Sequence of chain 1.A:
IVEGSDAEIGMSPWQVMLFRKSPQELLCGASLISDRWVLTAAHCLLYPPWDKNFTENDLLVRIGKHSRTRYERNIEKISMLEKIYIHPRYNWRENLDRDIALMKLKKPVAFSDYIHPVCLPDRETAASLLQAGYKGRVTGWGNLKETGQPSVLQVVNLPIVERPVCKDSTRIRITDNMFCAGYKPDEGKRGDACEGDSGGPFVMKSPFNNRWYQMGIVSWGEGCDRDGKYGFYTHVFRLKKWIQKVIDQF

Binding-site contacts:
Ligand atom O40 contacts residue TYR47 of chain 1.A at 3.5 Å (h-bond).
Ligand atom S17 contacts residue GLY228 of chain 1.A at 3.6 Å.
Ligand atom O13 contacts residue GLY228 of chain 1.A at 3.1 Å (h-bond).
Ligand atom F16 contacts residue GLU229 of chain 1.A at 3.1 Å.
Ligand atom N30 contacts residue GLY230 of chain 1.A at 3.1 Å (h-bond).
Ligand atom C23 contacts residue SER226 of chain 1.A at 3.6 Å.
Ligand atom C36 contacts residue GLY228 of chain 1.A at 3.6 Å.
Ligand atom C25 contacts residue TRP50 of chain 1.A at 3.4 Å (hydrophobic).
Ligand atom C32 contacts residue GLY228 of chain 1.A at 3.6 Å.
Ligand atom CL contacts residue PHE239 of chain 1.A at 3.5 Å.
Ligand atom F16 contacts residue GLY228 of chain 1.A at 3.1 Å.
Ligand atom C6 contacts residue GLU94 of chain 1.A at 3.6 Å.
Ligand atom O39 contacts residue GLY228 of chain 1.A at 3.2 Å (h-bond).
Ligand atom C23 contacts residue SER205 of chain 1.A at 3.5 Å.
Ligand atom F15 contacts residue ILE179 of chain 1.A at 3.4 Å.
Ligand atom C5 contacts residue GLU94 of chain 1.A at 3.4 Å.
Ligand atom O41 contacts residue GLY228 of chain 1.A at 3.0 Å (h-bond).
Ligand atom S33 contacts residue VAL225 of chain 1.A at 3.5 Å.
Ligand atom C29 contacts residue LEU96 of chain 1.A at 3.6 Å (hydrophobic).
Ligand atom O41 contacts residue TRP227 of chain 1.A at 3.3 Å.
Ligand atom C23 contacts residue HIS43 of chain 1.A at 3.6 Å.
Ligand atom N27 contacts residue HIS43 of chain 1.A at 3.4 Å.
Ligand atom C36 contacts residue GLY230 of chain 1.A at 3.5 Å.
Ligand atom C35 contacts residue ALA200 of chain 1.A at 3.6 Å (hydrophobic).
Ligand atom O39 contacts residue GLY230 of chain 1.A at 3.1 Å (h-bond).
Ligand atom CL contacts residue TRP227 of chain 1.A at 3.6 Å.
Ligand atom CL contacts residue TYR240 of chain 1.A at 3.6 Å.
Ligand atom S33 contacts residue TRP227 of chain 1.A at 3.6 Å.
Ligand atom F16 contacts residue TRP227 of chain 1.A at 3.0 Å.
Ligand atom C14 contacts residue GLY228 of chain 1.A at 3.5 Å.
Ligand atom C28 contacts residue HIS43 of chain 1.A at 3.4 Å.
Ligand atom C2 contacts residue TRP227 of chain 1.A at 3.6 Å (hydrophobic).
Ligand atom C35 contacts residue ASP199 of chain 1.A at 3.3 Å.
Ligand atom N18 contacts residue GLY228 of chain 1.A at 2.7 Å (h-bond).
Ligand atom C1 contacts residue TRP227 of chain 1.A at 3.4 Å (hydrophobic).
Ligand atom C36 contacts residue ALA200 of chain 1.A at 3.3 Å (hydrophobic).
Ligand atom C34 contacts residue TRP227 of chain 1.A at 3.4 Å (hydrophobic).
Ligand atom C24 contacts residue HIS43 of chain 1.A at 3.3 Å.
Ligand atom CL contacts residue GLY238 of chain 1.A at 3.5 Å.
Ligand atom C34 contacts residue ALA200 of chain 1.A at 3.6 Å (hydrophobic).

The small molecule below binds the protein below.
Small molecule (SMILES): CN(C)[C@H]1CCN(C(=O)[C@H](CNC(=O)c2ccc(Cl)s2)NS(=O)(=O)c2cccc(N3CCCCC3=O)c2OC(F)F)C1